A small-molecule ligand and the protein it binds are described below.
Small molecule (SMILES): CCCCOc1ccc(C[C@H](CC)C(=O)O)cc1CNC(=O)c1ccc(C(F)(F)F)cc1F

Binding-site contacts:
Ligand atom C4 contacts residue PHE81 of chain 1.B at 3.7 Å (hydrophobic).
Ligand atom C1 contacts residue HIS122 of chain 1.B at 3.4 Å.
Ligand atom C15 contacts residue CYS84 of chain 1.B at 3.7 Å (hydrophobic).
Ligand atom C6 contacts residue PHE126 of chain 1.B at 3.7 Å (hydrophobic).
Ligand atom C22 contacts residue PHE167 of chain 1.B at 3.6 Å (hydrophobic).
Ligand atom C9 contacts residue LEU129 of chain 1.B at 3.8 Å (hydrophobic).
Ligand atom C13 contacts residue LEU138 of chain 1.B at 3.8 Å (hydrophobic).
Ligand atom F31 contacts residue VAL147 of chain 1.B at 3.6 Å.
Ligand atom C5 contacts residue PHE126 of chain 1.B at 3.7 Å (hydrophobic).
Ligand atom O25 contacts residue THR88 of chain 1.B at 2.7 Å (h-bond).
Ligand atom F32 contacts residue ARG83 of chain 1.B at 3.5 Å.
Ligand atom C12 contacts residue THR87 of chain 1.B at 3.8 Å.
Ligand atom F29 contacts residue CYS84 of chain 1.B at 3.4 Å.
Ligand atom F29 contacts residue LEU138 of chain 1.B at 3.5 Å.
Ligand atom C1 contacts residue THR88 of chain 1.B at 3.5 Å.
Ligand atom N27 contacts residue CYS84 of chain 1.B at 3.5 Å (h-bond).
Ligand atom C16 contacts residue VAL80 of chain 1.B at 3.8 Å (hydrophobic).
Ligand atom C21 contacts residue ILE163 of chain 1.B at 3.6 Å (hydrophobic).
Ligand atom C24 contacts residue LYS166 of chain 1.B at 3.6 Å.
Ligand atom C18 contacts residue VAL140 of chain 1.B at 3.6 Å (hydrophobic).
Ligand atom C14 contacts residue LEU138 of chain 1.B at 3.7 Å (hydrophobic).
Ligand atom O28 contacts residue THR87 of chain 1.B at 3.0 Å (h-bond).
Ligand atom C8 contacts residue LEU129 of chain 1.B at 3.8 Å (hydrophobic).
Ligand atom C15 contacts residue LEU138 of chain 1.B at 3.6 Å (hydrophobic).
Ligand atom F30 contacts residue TRP63 of chain 1.B at 3.1 Å.
Ligand atom C11 contacts residue PHE126 of chain 1.B at 3.7 Å (hydrophobic).
Ligand atom O26 contacts residue MET252 of chain 1.B at 3.7 Å.
Ligand atom C5 contacts residue HIS248 of chain 1.B at 3.6 Å.
Ligand atom C13 contacts residue THR87 of chain 1.B at 3.6 Å.
Ligand atom C1 contacts residue HIS248 of chain 1.B at 3.6 Å.
Ligand atom O26 contacts residue HIS122 of chain 1.B at 3.5 Å (h-bond).
Ligand atom F31 contacts residue VAL80 of chain 1.B at 3.7 Å.
Ligand atom C1 contacts residue TYR272 of chain 1.B at 3.6 Å (hydrophobic).
Ligand atom C4 contacts residue GLN85 of chain 1.B at 3.6 Å.
Ligand atom C4 contacts residue CYS84 of chain 1.B at 3.8 Å (hydrophobic).
Ligand atom O26 contacts residue TYR272 of chain 1.B at 2.6 Å (h-bond).
Ligand atom C2 contacts residue THR88 of chain 1.B at 3.5 Å.
Ligand atom O26 contacts residue HIS248 of chain 1.B at 2.7 Å (h-bond).
Ligand atom O25 contacts residue LEU268 of chain 1.B at 3.7 Å.
Ligand atom O25 contacts residue HIS122 of chain 1.B at 2.8 Å (h-bond).

Sequence of chain 1.B:
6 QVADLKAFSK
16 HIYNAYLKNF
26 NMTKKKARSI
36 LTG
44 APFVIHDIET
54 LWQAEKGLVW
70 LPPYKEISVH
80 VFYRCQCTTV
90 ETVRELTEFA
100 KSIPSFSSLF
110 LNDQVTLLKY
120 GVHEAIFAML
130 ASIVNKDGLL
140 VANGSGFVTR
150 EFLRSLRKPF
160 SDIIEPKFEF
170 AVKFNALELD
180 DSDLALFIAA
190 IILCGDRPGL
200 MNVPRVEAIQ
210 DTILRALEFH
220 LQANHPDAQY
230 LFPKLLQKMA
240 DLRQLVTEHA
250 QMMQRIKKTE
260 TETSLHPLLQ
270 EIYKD